Binding-site contacts:
Ligand atom C4 contacts residue SER129 of chain 2.A at 3.2 Å.
Ligand atom C14 contacts residue ILE296 of chain 2.A at 4.3 Å (hydrophobic).
Ligand atom C3 contacts residue LEU293 of chain 2.A at 4.3 Å (hydrophobic).
Ligand atom C6 contacts residue PHE302 of chain 2.A at 4.2 Å (hydrophobic).
Ligand atom C1 contacts residue HIS289 of chain 2.A at 4.3 Å.
Ligand atom O3 contacts residue PHE133 of chain 2.A at 3.3 Å.
Ligand atom C7 contacts residue MET125 of chain 2.A at 3.4 Å (hydrophobic).
Ligand atom O3 contacts residue SER129 of chain 2.A at 2.7 Å (h-bond).
Ligand atom C8 contacts residue MET125 of chain 2.A at 4.0 Å (hydrophobic).
Ligand atom C6 contacts residue MET125 of chain 2.A at 3.7 Å (hydrophobic).
Ligand atom C12 contacts residue HIS289 of chain 2.A at 3.9 Å.
Ligand atom C17 contacts residue ASP87 of chain 2.A at 3.4 Å.
Ligand atom C7 contacts residue LEU122 of chain 2.A at 3.6 Å (hydrophobic).
Ligand atom C13 contacts residue HIS289 of chain 2.A at 4.4 Å.
Ligand atom C3 contacts residue MET307 of chain 2.A at 3.9 Å (hydrophobic).
Ligand atom C5 contacts residue LEU293 of chain 2.A at 4.3 Å (hydrophobic).
Ligand atom C10 contacts residue LEU293 of chain 2.A at 3.9 Å (hydrophobic).
Ligand atom C15 contacts residue LEU88 of chain 2.A at 4.2 Å (hydrophobic).
Ligand atom O17 contacts residue SER90 of chain 2.A at 4.2 Å.
Ligand atom C16 contacts residue LEU88 of chain 2.A at 3.8 Å (hydrophobic).
Ligand atom C12 contacts residue ARG292 of chain 2.A at 3.7 Å.
Ligand atom C15 contacts residue MET125 of chain 2.A at 3.5 Å (hydrophobic).
Ligand atom C4 contacts residue MET307 of chain 2.A at 4.0 Å (hydrophobic).
Ligand atom C18 contacts residue HIS289 of chain 2.A at 3.5 Å.
Ligand atom O3 contacts residue PHE311 of chain 2.A at 4.2 Å.
Ligand atom C1 contacts residue LEU293 of chain 2.A at 3.6 Å (hydrophobic).
Ligand atom C7 contacts residue PHE302 of chain 2.A at 4.2 Å (hydrophobic).
Ligand atom C2 contacts residue LEU293 of chain 2.A at 3.9 Å (hydrophobic).
Ligand atom C9 contacts residue LEU293 of chain 2.A at 4.4 Å (hydrophobic).
Ligand atom C3 contacts residue SER129 of chain 2.A at 3.2 Å.
Ligand atom C14 contacts residue MET125 of chain 2.A at 4.2 Å (hydrophobic).
Ligand atom C2 contacts residue PHE311 of chain 2.A at 4.2 Å (hydrophobic).
Ligand atom C17 contacts residue ARG292 of chain 2.A at 3.7 Å.
Ligand atom O17 contacts residue ARG292 of chain 2.A at 2.4 Å (salt-bridge).
Ligand atom O3 contacts residue MET307 of chain 2.A at 3.8 Å.
Ligand atom C13 contacts residue ARG292 of chain 2.A at 4.3 Å.
Ligand atom C16 contacts residue ASP87 of chain 2.A at 3.8 Å.
Ligand atom C11 contacts residue HIS289 of chain 2.A at 3.7 Å.
Ligand atom C18 contacts residue ARG292 of chain 2.A at 4.3 Å.
Ligand atom O17 contacts residue ASP87 of chain 2.A at 3.0 Å (salt-bridge).

The small molecule below binds the protein below.
Small molecule (SMILES): C[C@]12CC[C@@H]3c4ccc(O)cc4CC[C@H]3[C@@H]1CC[C@@H]2O

Sequence of chain 2.A:
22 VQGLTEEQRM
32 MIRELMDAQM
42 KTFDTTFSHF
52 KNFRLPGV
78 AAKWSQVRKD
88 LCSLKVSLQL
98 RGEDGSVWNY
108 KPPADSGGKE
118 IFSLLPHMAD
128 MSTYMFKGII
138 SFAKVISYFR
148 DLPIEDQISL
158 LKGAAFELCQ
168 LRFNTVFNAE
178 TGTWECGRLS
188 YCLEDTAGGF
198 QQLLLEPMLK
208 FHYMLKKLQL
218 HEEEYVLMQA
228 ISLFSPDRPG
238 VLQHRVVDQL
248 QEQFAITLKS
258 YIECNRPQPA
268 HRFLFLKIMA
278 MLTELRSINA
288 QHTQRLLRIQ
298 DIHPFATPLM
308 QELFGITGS